Sequence of chain 1.F:
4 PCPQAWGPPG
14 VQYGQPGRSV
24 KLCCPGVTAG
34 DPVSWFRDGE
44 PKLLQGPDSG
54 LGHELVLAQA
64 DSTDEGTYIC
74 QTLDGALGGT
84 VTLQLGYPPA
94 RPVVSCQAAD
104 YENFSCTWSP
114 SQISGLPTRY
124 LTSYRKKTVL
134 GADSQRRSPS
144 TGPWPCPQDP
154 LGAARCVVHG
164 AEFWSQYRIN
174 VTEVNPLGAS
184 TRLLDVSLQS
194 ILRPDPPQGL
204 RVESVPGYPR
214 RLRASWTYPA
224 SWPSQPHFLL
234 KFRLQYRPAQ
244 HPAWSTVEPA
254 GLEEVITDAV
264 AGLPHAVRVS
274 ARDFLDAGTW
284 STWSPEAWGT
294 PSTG

A protein and the small-molecule ligand that binds it are described below.
Small molecule (SMILES): CC(=O)N[C@H]1[C@H](O[C@H]2[C@H](O)[C@@H](NC(C)=O)CO[C@@H]2CO)O[C@H](CO)[C@@H](O[C@@H]2O[C@H](CO)[C@@H](O)[C@H](O)[C@@H]2O)[C@@H]1O

Sequence of chain 1.A:
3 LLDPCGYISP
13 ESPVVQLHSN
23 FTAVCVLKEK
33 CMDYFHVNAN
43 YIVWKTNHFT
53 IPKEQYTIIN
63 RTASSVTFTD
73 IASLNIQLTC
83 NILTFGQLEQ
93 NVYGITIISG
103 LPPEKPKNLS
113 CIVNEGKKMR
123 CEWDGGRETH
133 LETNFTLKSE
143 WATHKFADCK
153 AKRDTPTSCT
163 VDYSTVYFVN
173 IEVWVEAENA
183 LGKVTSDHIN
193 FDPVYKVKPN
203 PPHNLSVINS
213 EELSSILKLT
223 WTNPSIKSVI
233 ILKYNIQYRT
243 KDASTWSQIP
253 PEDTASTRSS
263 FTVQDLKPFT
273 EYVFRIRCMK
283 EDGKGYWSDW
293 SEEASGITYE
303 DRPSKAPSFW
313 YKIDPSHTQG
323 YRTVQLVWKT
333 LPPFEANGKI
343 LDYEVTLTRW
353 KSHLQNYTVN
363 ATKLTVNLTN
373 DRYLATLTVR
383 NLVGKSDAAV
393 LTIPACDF

Binding-site contacts:
Ligand atom C1 contacts residue ASN173 of chain 1.F at 1.4 Å.
Ligand atom O7 contacts residue ASN173 of chain 1.F at 4.3 Å.
Ligand atom C5 contacts residue THR175 of chain 1.F at 3.5 Å.
Ligand atom O7 contacts residue PHE87 of chain 1.A at 4.4 Å.
Ligand atom C8 contacts residue ARG128 of chain 1.F at 4.4 Å.
Ligand atom N2 contacts residue THR184 of chain 1.F at 4.5 Å.
Ligand atom N2 contacts residue ASN173 of chain 1.F at 2.9 Å (h-bond).
Ligand atom O6 contacts residue THR175 of chain 1.F at 4.4 Å.
Ligand atom C5 contacts residue ASN173 of chain 1.F at 3.7 Å.
Ligand atom C3 contacts residue ASN173 of chain 1.F at 3.8 Å.
Ligand atom C2 contacts residue ASN173 of chain 1.F at 2.5 Å.
Ligand atom O6 contacts residue SER126 of chain 1.F at 4.5 Å.
Ligand atom C4 contacts residue ASN173 of chain 1.F at 4.3 Å.
Ligand atom O7 contacts residue LEU186 of chain 1.F at 3.8 Å.
Ligand atom O5 contacts residue SER126 of chain 1.F at 4.4 Å.
Ligand atom C6 contacts residue THR175 of chain 1.F at 4.0 Å.
Ligand atom C1 contacts residue THR184 of chain 1.F at 3.9 Å.
Ligand atom O5 contacts residue THR175 of chain 1.F at 3.5 Å.
Ligand atom C8 contacts residue ASN173 of chain 1.F at 3.5 Å.
Ligand atom O5 contacts residue ASN173 of chain 1.F at 2.4 Å (h-bond).
Ligand atom C7 contacts residue ASN173 of chain 1.F at 3.4 Å.
Ligand atom C1 contacts residue THR175 of chain 1.F at 3.8 Å.